Sequence of chain 1.B:
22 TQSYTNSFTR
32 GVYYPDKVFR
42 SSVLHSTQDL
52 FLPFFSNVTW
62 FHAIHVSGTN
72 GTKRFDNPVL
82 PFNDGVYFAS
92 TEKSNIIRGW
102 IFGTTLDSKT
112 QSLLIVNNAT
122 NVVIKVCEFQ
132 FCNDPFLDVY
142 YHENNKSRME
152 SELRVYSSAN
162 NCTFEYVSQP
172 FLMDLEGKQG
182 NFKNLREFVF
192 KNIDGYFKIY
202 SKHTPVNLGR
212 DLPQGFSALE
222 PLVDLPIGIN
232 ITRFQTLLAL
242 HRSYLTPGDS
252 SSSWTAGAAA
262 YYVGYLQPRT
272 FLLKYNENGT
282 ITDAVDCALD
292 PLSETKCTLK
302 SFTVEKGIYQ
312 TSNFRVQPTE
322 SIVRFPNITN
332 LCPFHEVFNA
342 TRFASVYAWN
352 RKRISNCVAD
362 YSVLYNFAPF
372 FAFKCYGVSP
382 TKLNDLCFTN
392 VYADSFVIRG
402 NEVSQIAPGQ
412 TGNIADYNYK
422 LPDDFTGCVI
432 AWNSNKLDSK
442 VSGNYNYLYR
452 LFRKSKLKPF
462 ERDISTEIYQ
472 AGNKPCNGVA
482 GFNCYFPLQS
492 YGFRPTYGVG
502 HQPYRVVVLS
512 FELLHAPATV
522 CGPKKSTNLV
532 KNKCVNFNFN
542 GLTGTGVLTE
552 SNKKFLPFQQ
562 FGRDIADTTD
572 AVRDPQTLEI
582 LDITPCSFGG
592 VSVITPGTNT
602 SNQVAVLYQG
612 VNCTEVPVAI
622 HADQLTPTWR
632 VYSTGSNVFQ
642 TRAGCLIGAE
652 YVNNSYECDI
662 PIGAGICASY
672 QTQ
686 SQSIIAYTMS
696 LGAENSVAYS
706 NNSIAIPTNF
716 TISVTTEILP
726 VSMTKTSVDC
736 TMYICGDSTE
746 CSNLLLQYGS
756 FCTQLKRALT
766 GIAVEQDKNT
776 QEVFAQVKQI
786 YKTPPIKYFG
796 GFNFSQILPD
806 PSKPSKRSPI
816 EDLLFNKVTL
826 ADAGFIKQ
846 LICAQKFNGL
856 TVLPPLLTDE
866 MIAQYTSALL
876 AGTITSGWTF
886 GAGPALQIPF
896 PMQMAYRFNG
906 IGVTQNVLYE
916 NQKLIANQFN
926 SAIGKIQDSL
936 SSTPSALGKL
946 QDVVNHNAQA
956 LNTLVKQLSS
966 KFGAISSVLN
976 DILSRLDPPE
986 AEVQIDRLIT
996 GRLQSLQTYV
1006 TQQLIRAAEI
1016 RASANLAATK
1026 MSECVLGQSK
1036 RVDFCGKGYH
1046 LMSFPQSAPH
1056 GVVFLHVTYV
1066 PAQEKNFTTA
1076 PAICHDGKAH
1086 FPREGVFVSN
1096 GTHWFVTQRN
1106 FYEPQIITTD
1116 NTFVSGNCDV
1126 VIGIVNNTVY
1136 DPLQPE

This protein binds this small molecule.
Small molecule (SMILES): CC(=O)N[C@@H]1[C@@H](O)[C@H](O)[C@@H](CO)O[C@H]1O

Binding-site contacts:
Ligand atom C7 contacts residue THR1097 of chain 1.B at 4.5 Å.
Ligand atom C1 contacts residue THR1097 of chain 1.B at 3.9 Å.
Ligand atom C3 contacts residue THR1097 of chain 1.B at 4.5 Å.
Ligand atom C3 contacts residue ASN1095 of chain 1.B at 3.8 Å.
Ligand atom C2 contacts residue ASN1095 of chain 1.B at 2.4 Å.
Ligand atom C5 contacts residue ASN1095 of chain 1.B at 3.7 Å.
Ligand atom O6 contacts residue HIS1098 of chain 1.B at 4.1 Å.
Ligand atom O5 contacts residue THR1097 of chain 1.B at 4.2 Å.
Ligand atom O5 contacts residue HIS1098 of chain 1.B at 4.1 Å.
Ligand atom C4 contacts residue HIS1098 of chain 1.B at 4.5 Å.
Ligand atom O4 contacts residue HIS1098 of chain 1.B at 4.2 Å.
Ligand atom O7 contacts residue THR1097 of chain 1.B at 3.3 Å (h-bond).
Ligand atom O6 contacts residue PHE1100 of chain 1.B at 4.2 Å.
Ligand atom C4 contacts residue ASN1095 of chain 1.B at 4.2 Å.
Ligand atom C5 contacts residue HIS1098 of chain 1.B at 3.3 Å.
Ligand atom N2 contacts residue ASN1095 of chain 1.B at 2.9 Å (h-bond).
Ligand atom O5 contacts residue ASN1095 of chain 1.B at 2.4 Å (h-bond).
Ligand atom C6 contacts residue HIS1098 of chain 1.B at 3.4 Å.
Ligand atom C5 contacts residue THR1097 of chain 1.B at 4.0 Å.
Ligand atom O7 contacts residue ASN1095 of chain 1.B at 3.7 Å.
Ligand atom C7 contacts residue ASN1095 of chain 1.B at 3.5 Å.
Ligand atom O5 contacts residue PHE1100 of chain 1.B at 4.2 Å.
Ligand atom C1 contacts residue ASN1095 of chain 1.B at 1.4 Å.
Ligand atom C6 contacts residue PHE1100 of chain 1.B at 3.5 Å (hydrophobic).